Binding-site contacts:
Ligand atom C15 contacts residue ASN47 of chain 1.A at 4.0 Å.
Ligand atom C05 contacts residue ASN47 of chain 1.A at 4.4 Å.
Ligand atom C09 contacts residue GLU44 of chain 1.A at 3.9 Å.
Ligand atom C10 contacts residue CYS43 of chain 1.A at 4.4 Å (hydrophobic).
Ligand atom C02 contacts residue ASN47 of chain 1.A at 4.0 Å.
Ligand atom C16 contacts residue ASN47 of chain 1.A at 4.1 Å.
Ligand atom C10 contacts residue ASN47 of chain 1.A at 4.4 Å.
Ligand atom C11 contacts residue GLU44 of chain 1.A at 3.8 Å.
Ligand atom C10 contacts residue GLU44 of chain 1.A at 3.8 Å.
Ligand atom N07 contacts residue VAL51 of chain 1.A at 3.9 Å.
Ligand atom C06 contacts residue LEU48 of chain 1.A at 4.1 Å (hydrophobic).
Ligand atom N08 contacts residue LEU48 of chain 1.A at 3.2 Å.
Ligand atom C13 contacts residue GLU44 of chain 1.A at 3.9 Å.
Ligand atom C12 contacts residue GLU44 of chain 1.A at 3.8 Å.
Ligand atom C03 contacts residue ASN47 of chain 1.A at 4.3 Å.
Ligand atom N08 contacts residue GLU19 of chain 1.A at 2.8 Å (salt-bridge).
Ligand atom C11 contacts residue CYS43 of chain 1.A at 4.0 Å (hydrophobic).
Ligand atom C06 contacts residue GLU19 of chain 1.A at 3.5 Å.
Ligand atom S01 contacts residue ASN47 of chain 1.A at 4.0 Å.
Ligand atom N07 contacts residue GLU19 of chain 1.A at 2.7 Å (salt-bridge).
Ligand atom C04 contacts residue ASN47 of chain 1.A at 4.5 Å.
Ligand atom C03 contacts residue GLU44 of chain 1.A at 4.4 Å.
Ligand atom C14 contacts residue GLU44 of chain 1.A at 3.6 Å.
Ligand atom C21 contacts residue ASN47 of chain 1.A at 3.2 Å.
Ligand atom C20 contacts residue ASN47 of chain 1.A at 4.0 Å.
Ligand atom C04 contacts residue GLU44 of chain 1.A at 4.1 Å.

Sequence of chain 1.A:
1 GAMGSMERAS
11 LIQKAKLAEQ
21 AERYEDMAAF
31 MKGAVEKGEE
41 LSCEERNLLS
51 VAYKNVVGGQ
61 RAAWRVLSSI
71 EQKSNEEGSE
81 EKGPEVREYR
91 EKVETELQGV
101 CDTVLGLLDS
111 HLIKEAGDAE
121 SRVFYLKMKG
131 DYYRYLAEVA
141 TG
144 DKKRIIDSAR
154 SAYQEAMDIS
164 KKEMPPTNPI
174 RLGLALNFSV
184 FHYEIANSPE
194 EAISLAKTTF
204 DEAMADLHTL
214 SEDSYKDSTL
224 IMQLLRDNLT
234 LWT

This protein binds this small molecule.
Small molecule (SMILES): [H]/N=C(\N)c1cc(-c2ccccc2)c(Cc2ccccc2)s1